Sequence of chain 1.E:
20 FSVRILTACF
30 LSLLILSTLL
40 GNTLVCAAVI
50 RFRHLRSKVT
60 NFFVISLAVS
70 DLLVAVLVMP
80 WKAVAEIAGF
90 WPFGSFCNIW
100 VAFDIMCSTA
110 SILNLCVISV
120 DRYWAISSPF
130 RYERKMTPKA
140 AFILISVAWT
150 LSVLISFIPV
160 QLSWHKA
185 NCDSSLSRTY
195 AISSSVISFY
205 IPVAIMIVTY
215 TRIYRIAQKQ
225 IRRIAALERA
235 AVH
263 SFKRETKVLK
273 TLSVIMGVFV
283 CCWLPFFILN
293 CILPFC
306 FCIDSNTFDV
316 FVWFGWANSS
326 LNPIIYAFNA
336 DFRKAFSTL

This small molecule binds to this protein.
Small molecule (SMILES): NCCc1ccc(O)c(O)c1

Binding-site contacts:
Ligand atom C8 contacts residue PHE288 of chain 1.E at 2.6 Å (hydrophobic).
Ligand atom C3 contacts residue PHE289 of chain 1.E at 3.8 Å (hydrophobic).
Ligand atom C8 contacts residue SER107 of chain 1.E at 3.2 Å.
Ligand atom C2 contacts residue PHE288 of chain 1.E at 4.1 Å (hydrophobic).
Ligand atom O1 contacts residue ASN292 of chain 1.E at 3.6 Å (h-bond).
Ligand atom C1 contacts residue SER107 of chain 1.E at 3.9 Å.
Ligand atom N1 contacts residue TRP321 of chain 1.E at 3.0 Å (h-bond).
Ligand atom C8 contacts residue ASP103 of chain 1.E at 3.6 Å.
Ligand atom C6 contacts residue PHE288 of chain 1.E at 3.8 Å (hydrophobic).
Ligand atom C4 contacts residue SER202 of chain 1.E at 3.1 Å.
Ligand atom O2 contacts residue SER198 of chain 1.E at 4.2 Å.
Ligand atom C6 contacts residue PHE289 of chain 1.E at 3.6 Å (hydrophobic).
Ligand atom C7 contacts residue SER107 of chain 1.E at 3.9 Å.
Ligand atom N1 contacts residue PHE288 of chain 1.E at 3.8 Å.
Ligand atom C2 contacts residue ILE104 of chain 1.E at 4.1 Å (hydrophobic).
Ligand atom C5 contacts residue SER107 of chain 1.E at 3.2 Å.
Ligand atom N1 contacts residue VAL317 of chain 1.E at 3.9 Å.
Ligand atom C2 contacts residue ASN292 of chain 1.E at 3.9 Å.
Ligand atom C4 contacts residue ILE104 of chain 1.E at 4.2 Å (hydrophobic).
Ligand atom O2 contacts residue SER199 of chain 1.E at 4.2 Å.
Ligand atom N1 contacts residue ASP103 of chain 1.E at 2.5 Å (salt-bridge).
Ligand atom O2 contacts residue SER202 of chain 1.E at 2.1 Å (h-bond).
Ligand atom C7 contacts residue ASP103 of chain 1.E at 3.9 Å.
Ligand atom C5 contacts residue THR108 of chain 1.E at 4.0 Å.
Ligand atom C7 contacts residue PHE288 of chain 1.E at 3.1 Å (hydrophobic).
Ligand atom C3 contacts residue ASN292 of chain 1.E at 4.0 Å.
Ligand atom C5 contacts residue PHE289 of chain 1.E at 3.0 Å (hydrophobic).
Ligand atom C6 contacts residue SER107 of chain 1.E at 2.8 Å.
Ligand atom C3 contacts residue SER198 of chain 1.E at 4.1 Å.
Ligand atom N1 contacts residue SER107 of chain 1.E at 3.1 Å (h-bond).
Ligand atom C8 contacts residue TRP321 of chain 1.E at 4.0 Å (hydrophobic).
Ligand atom O2 contacts residue THR108 of chain 1.E at 4.2 Å.
Ligand atom C4 contacts residue PHE289 of chain 1.E at 3.3 Å (hydrophobic).
Ligand atom O2 contacts residue PHE289 of chain 1.E at 3.4 Å.
Ligand atom C1 contacts residue PHE288 of chain 1.E at 3.5 Å (hydrophobic).
Ligand atom O1 contacts residue SER199 of chain 1.E at 4.1 Å.
Ligand atom O1 contacts residue SER198 of chain 1.E at 2.8 Å (h-bond).
Ligand atom C5 contacts residue ILE104 of chain 1.E at 4.3 Å (hydrophobic).
Ligand atom C3 contacts residue ILE104 of chain 1.E at 4.1 Å (hydrophobic).
Ligand atom C5 contacts residue SER202 of chain 1.E at 3.3 Å.